Sequence of chain 1.C:
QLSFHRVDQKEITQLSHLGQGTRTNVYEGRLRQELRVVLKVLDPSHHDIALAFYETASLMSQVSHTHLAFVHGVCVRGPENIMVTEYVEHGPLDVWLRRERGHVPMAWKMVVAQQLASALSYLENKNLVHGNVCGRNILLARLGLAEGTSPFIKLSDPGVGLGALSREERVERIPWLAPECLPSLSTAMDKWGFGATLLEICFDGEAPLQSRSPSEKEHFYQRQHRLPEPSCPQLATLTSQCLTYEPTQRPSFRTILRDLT

Binding-site contacts:
Ligand atom O2 contacts residue LYS68 of chain 1.C at 3.1 Å (salt-bridge).
Ligand atom N19 contacts residue PRO120 of chain 1.C at 3.6 Å.
Ligand atom C20 contacts residue PRO120 of chain 1.C at 3.8 Å (hydrophobic).
Ligand atom N12 contacts residue VAL116 of chain 1.C at 3.1 Å (h-bond).
Ligand atom O9 contacts residue LYS68 of chain 1.C at 2.9 Å (salt-bridge).
Ligand atom C10 contacts residue LEU167 of chain 1.C at 3.8 Å (hydrophobic).
Ligand atom C20 contacts residue LEU21 of chain 1.C at 3.4 Å (hydrophobic).
Ligand atom C34 contacts residue GLU117 of chain 1.C at 3.4 Å.
Ligand atom C34 contacts residue VAL116 of chain 1.C at 3.2 Å (hydrophobic).
Ligand atom C31 contacts residue LEU21 of chain 1.C at 3.1 Å (hydrophobic).
Ligand atom C11 contacts residue LEU167 of chain 1.C at 3.7 Å (hydrophobic).
Ligand atom C23 contacts residue GLN23 of chain 1.C at 3.5 Å.
Ligand atom C29 contacts residue ARG164 of chain 1.C at 3.4 Å.
Ligand atom C11 contacts residue GLU114 of chain 1.C at 3.3 Å.
Ligand atom C4 contacts residue ASN165 of chain 1.C at 3.5 Å.
Ligand atom C34 contacts residue TYR115 of chain 1.C at 3.6 Å (hydrophobic).
Ligand atom C8 contacts residue LYS68 of chain 1.C at 3.8 Å.
Ligand atom C6 contacts residue LYS68 of chain 1.C at 3.5 Å.
Ligand atom O9 contacts residue LEU167 of chain 1.C at 3.5 Å.
Ligand atom C1 contacts residue VAL29 of chain 1.C at 3.7 Å (hydrophobic).
Ligand atom O32 contacts residue LEU21 of chain 1.C at 3.3 Å (h-bond).
Ligand atom C23 contacts residue GLY22 of chain 1.C at 3.7 Å.
Ligand atom C34 contacts residue GLY119 of chain 1.C at 3.8 Å.
Ligand atom N30 contacts residue VAL123 of chain 1.C at 3.5 Å.
Ligand atom O9 contacts residue SER184 of chain 1.C at 3.7 Å.
Ligand atom C14 contacts residue VAL116 of chain 1.C at 3.7 Å (hydrophobic).
Ligand atom N12 contacts residue VAL66 of chain 1.C at 3.6 Å.
Ligand atom N33 contacts residue TYR115 of chain 1.C at 3.6 Å.
Ligand atom N24 contacts residue LEU21 of chain 1.C at 3.5 Å (h-bond).
Ligand atom N30 contacts residue ARG164 of chain 1.C at 3.5 Å.
Ligand atom C25 contacts residue ARG164 of chain 1.C at 3.7 Å.
Ligand atom C29 contacts residue VAL123 of chain 1.C at 3.5 Å (hydrophobic).
Ligand atom O2 contacts residue VAL29 of chain 1.C at 3.7 Å.
Ligand atom N19 contacts residue LEU21 of chain 1.C at 3.8 Å.
Ligand atom C16 contacts residue PRO120 of chain 1.C at 3.7 Å (hydrophobic).
Ligand atom C11 contacts residue VAL66 of chain 1.C at 3.7 Å (hydrophobic).
Ligand atom C5 contacts residue ARG164 of chain 1.C at 3.2 Å.
Ligand atom N33 contacts residue VAL116 of chain 1.C at 2.9 Å (h-bond).
Ligand atom C26 contacts residue GLY22 of chain 1.C at 3.8 Å.
Ligand atom C1 contacts residue GLY24 of chain 1.C at 3.6 Å.

A small-molecule ligand and the protein it binds are described below.
Small molecule (SMILES): CNc1cc(Nc2cccn(-c3ccccn3)c2=O)nc2c(C(=O)N[C@@H]3CC[C@H]3OC)cnn12